A protein and the small-molecule ligand that binds it are described below.
Small molecule (SMILES): CC(=O)N[C@H]1[C@H](O[C@H]2[C@H](O)[C@@H](NC(C)=O)CO[C@@H]2CO)O[C@H](CO)[C@@H](O)[C@@H]1O

Sequence of chain 1.A:
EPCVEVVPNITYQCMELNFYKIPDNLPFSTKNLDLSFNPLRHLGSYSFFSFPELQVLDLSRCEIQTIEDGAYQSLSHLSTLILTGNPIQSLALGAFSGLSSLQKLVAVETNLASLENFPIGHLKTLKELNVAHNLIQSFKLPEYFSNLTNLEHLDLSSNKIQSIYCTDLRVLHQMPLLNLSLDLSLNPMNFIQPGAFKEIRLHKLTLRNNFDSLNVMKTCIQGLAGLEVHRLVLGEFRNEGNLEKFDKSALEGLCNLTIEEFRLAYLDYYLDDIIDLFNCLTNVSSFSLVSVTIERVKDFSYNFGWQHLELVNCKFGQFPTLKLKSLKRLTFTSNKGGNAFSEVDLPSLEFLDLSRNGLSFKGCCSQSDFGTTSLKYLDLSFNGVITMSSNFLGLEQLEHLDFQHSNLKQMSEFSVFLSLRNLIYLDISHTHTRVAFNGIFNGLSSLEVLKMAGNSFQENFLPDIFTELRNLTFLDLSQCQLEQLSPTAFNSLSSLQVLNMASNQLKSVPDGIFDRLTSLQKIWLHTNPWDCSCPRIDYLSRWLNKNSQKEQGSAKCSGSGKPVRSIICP

Binding-site contacts:
Ligand atom C8 contacts residue ASN471 of chain 1.A at 4.0 Å.
Ligand atom C7 contacts residue SER446 of chain 1.A at 4.3 Å.
Ligand atom O7 contacts residue SER446 of chain 1.A at 4.3 Å.
Ligand atom O7 contacts residue SER445 of chain 1.A at 4.3 Å.
Ligand atom N2 contacts residue ASN471 of chain 1.A at 2.8 Å (h-bond).
Ligand atom O5 contacts residue ASN471 of chain 1.A at 2.4 Å (h-bond).
Ligand atom C7 contacts residue ASN471 of chain 1.A at 3.7 Å.
Ligand atom C7 contacts residue SER445 of chain 1.A at 4.2 Å.
Ligand atom N2 contacts residue SER445 of chain 1.A at 4.0 Å.
Ligand atom C5 contacts residue ASN471 of chain 1.A at 3.6 Å.
Ligand atom C1 contacts residue ASN471 of chain 1.A at 1.4 Å.
Ligand atom C4 contacts residue ASN471 of chain 1.A at 4.2 Å.
Ligand atom C2 contacts residue ASN471 of chain 1.A at 2.4 Å.
Ligand atom C2 contacts residue SER446 of chain 1.A at 4.0 Å.
Ligand atom N2 contacts residue SER446 of chain 1.A at 3.3 Å.
Ligand atom C3 contacts residue ASN471 of chain 1.A at 3.8 Å.